Binding-site contacts:
Ligand atom C3 contacts residue ASN94 of chain 1.D at 3.9 Å.
Ligand atom O5 contacts residue SER96 of chain 1.D at 3.1 Å (h-bond).
Ligand atom C7 contacts residue ASN94 of chain 1.D at 3.2 Å.
Ligand atom C1 contacts residue ASN94 of chain 1.D at 1.5 Å.
Ligand atom C4 contacts residue ASN94 of chain 1.D at 4.3 Å.
Ligand atom O7 contacts residue ASN94 of chain 1.D at 3.2 Å (h-bond).
Ligand atom C5 contacts residue SER96 of chain 1.D at 4.2 Å.
Ligand atom C5 contacts residue ASN94 of chain 1.D at 3.8 Å.
Ligand atom O6 contacts residue SER96 of chain 1.D at 4.0 Å.
Ligand atom C2 contacts residue ASN94 of chain 1.D at 2.5 Å.
Ligand atom C1 contacts residue SER96 of chain 1.D at 3.3 Å.
Ligand atom N2 contacts residue ASN94 of chain 1.D at 2.9 Å (h-bond).
Ligand atom O5 contacts residue ASN94 of chain 1.D at 2.5 Å (h-bond).
Ligand atom C8 contacts residue ASN94 of chain 1.D at 4.4 Å.

Sequence of chain 1.D:
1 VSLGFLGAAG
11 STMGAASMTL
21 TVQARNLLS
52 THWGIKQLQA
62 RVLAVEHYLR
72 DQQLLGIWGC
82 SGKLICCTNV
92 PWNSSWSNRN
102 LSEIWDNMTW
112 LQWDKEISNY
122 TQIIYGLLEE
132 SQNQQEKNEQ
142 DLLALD

The small molecule below binds the protein below.
Small molecule (SMILES): CC(=O)N[C@@H]1[C@@H](O)[C@H](O)[C@@H](CO)O[C@H]1O